A small-molecule ligand and the protein it binds are described below.
Small molecule (SMILES): CN[C@@H]1C[C@H]2O[C@@](C)([C@@H]1OC)n1c3ccccc3c3c4c(c5c6ccccc6n2c5c31)C(=O)NC4

Sequence of chain 2.A:
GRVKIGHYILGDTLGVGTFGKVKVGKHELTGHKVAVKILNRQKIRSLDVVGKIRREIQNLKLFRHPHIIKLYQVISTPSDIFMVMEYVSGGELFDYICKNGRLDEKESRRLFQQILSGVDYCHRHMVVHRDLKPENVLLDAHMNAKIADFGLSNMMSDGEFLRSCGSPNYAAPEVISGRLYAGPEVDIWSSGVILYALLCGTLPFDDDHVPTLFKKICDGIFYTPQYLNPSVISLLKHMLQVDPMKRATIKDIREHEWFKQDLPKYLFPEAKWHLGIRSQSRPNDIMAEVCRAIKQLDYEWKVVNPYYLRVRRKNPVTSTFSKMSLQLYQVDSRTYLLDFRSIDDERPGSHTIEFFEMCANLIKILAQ

Binding-site contacts:
Ligand atom C7 contacts residue ALA45 of chain 2.A at 3.8 Å (hydrophobic).
Ligand atom C8 contacts residue GLU96 of chain 2.A at 3.6 Å.
Ligand atom C17 contacts residue VAL32 of chain 2.A at 3.7 Å (hydrophobic).
Ligand atom C16 contacts residue ASP159 of chain 2.A at 3.4 Å.
Ligand atom C9 contacts residue ALA45 of chain 2.A at 3.5 Å (hydrophobic).
Ligand atom C27 contacts residue ALA158 of chain 2.A at 3.8 Å (hydrophobic).
Ligand atom C28 contacts residue GLU102 of chain 2.A at 3.7 Å.
Ligand atom C6 contacts residue LEU148 of chain 2.A at 3.6 Å (hydrophobic).
Ligand atom C27 contacts residue ASN146 of chain 2.A at 3.2 Å.
Ligand atom C20 contacts residue LEU24 of chain 2.A at 3.8 Å (hydrophobic).
Ligand atom O4 contacts residue GLY25 of chain 2.A at 3.5 Å.
Ligand atom O5 contacts residue GLU96 of chain 2.A at 3.7 Å.
Ligand atom N1 contacts residue GLU96 of chain 2.A at 2.8 Å (salt-bridge).
Ligand atom C16 contacts residue GLY27 of chain 2.A at 3.8 Å.
Ligand atom C25 contacts residue LEU24 of chain 2.A at 3.5 Å (hydrophobic).
Ligand atom C8 contacts residue ALA45 of chain 2.A at 3.4 Å (hydrophobic).
Ligand atom C7 contacts residue LEU148 of chain 2.A at 3.4 Å (hydrophobic).
Ligand atom N4 contacts residue GLU102 of chain 2.A at 3.2 Å (salt-bridge).
Ligand atom C8 contacts residue LEU148 of chain 2.A at 3.8 Å (hydrophobic).
Ligand atom C4 contacts residue VAL98 of chain 2.A at 3.4 Å (hydrophobic).
Ligand atom C2 contacts residue GLY101 of chain 2.A at 3.6 Å.
Ligand atom C26 contacts residue GLY25 of chain 2.A at 3.6 Å.
Ligand atom C3 contacts residue GLY101 of chain 2.A at 3.6 Å.
Ligand atom N1 contacts residue ILE79 of chain 2.A at 3.6 Å.
Ligand atom C28 contacts residue GLU145 of chain 2.A at 3.4 Å.
Ligand atom C10 contacts residue LEU148 of chain 2.A at 3.7 Å (hydrophobic).
Ligand atom C13 contacts residue MET95 of chain 2.A at 3.6 Å (hydrophobic).
Ligand atom C26 contacts residue VAL26 of chain 2.A at 3.5 Å (hydrophobic).
Ligand atom N4 contacts residue GLU145 of chain 2.A at 2.8 Å (salt-bridge).
Ligand atom C16 contacts residue VAL32 of chain 2.A at 3.8 Å (hydrophobic).
Ligand atom C15 contacts residue ASP159 of chain 2.A at 3.4 Å.
Ligand atom O5 contacts residue VAL98 of chain 2.A at 3.0 Å (h-bond).
Ligand atom C9 contacts residue ILE79 of chain 2.A at 3.8 Å (hydrophobic).
Ligand atom C26 contacts residue GLY27 of chain 2.A at 3.4 Å.
Ligand atom N1 contacts residue ALA45 of chain 2.A at 3.2 Å.
Ligand atom C15 contacts residue LYS47 of chain 2.A at 3.8 Å.
Ligand atom C24 contacts residue GLU102 of chain 2.A at 3.8 Å.
Ligand atom C3 contacts residue VAL98 of chain 2.A at 3.5 Å (hydrophobic).
Ligand atom O5 contacts residue TYR97 of chain 2.A at 3.3 Å.
Ligand atom C4 contacts residue TYR97 of chain 2.A at 3.8 Å (hydrophobic).